The protein below binds the small molecule below.
Small molecule (SMILES): CC[C@H](C)CN(C[C@@H](O)[C@H](Cc1ccccc1)NC(=O)[C@@H](NC(C)=O)[C@@H](C)CC)S(=O)(=O)c1ccc2ncsc2c1

Binding-site contacts:
Ligand atom C7 contacts residue VAL32 of chain 1.B at 3.6 Å (hydrophobic).
Ligand atom C34 contacts residue GLY49 of chain 1.A at 3.5 Å.
Ligand atom C35 contacts residue VAL82 of chain 1.B at 3.6 Å (hydrophobic).
Ligand atom C1 contacts residue ASP30 of chain 1.B at 3.3 Å.
Ligand atom O18 contacts residue ASP25 of chain 1.A at 2.6 Å (salt-bridge).
Ligand atom C17 contacts residue ASP25 of chain 1.B at 3.3 Å.
Ligand atom O10 contacts residue ILE84 of chain 1.B at 3.4 Å.
Ligand atom C37 contacts residue GLY27 of chain 1.A at 3.4 Å.
Ligand atom O18 contacts residue GLY27 of chain 1.A at 3.3 Å.
Ligand atom C32 contacts residue GLY27 of chain 1.A at 3.4 Å.
Ligand atom O27 contacts residue GLY27 of chain 1.A at 3.4 Å (h-bond).
Ligand atom C16 contacts residue ASP25 of chain 1.B at 3.2 Å.
Ligand atom O27 contacts residue ASP29 of chain 1.A at 2.9 Å (salt-bridge).
Ligand atom C32 contacts residue ASP25 of chain 1.B at 3.2 Å.
Ligand atom C7 contacts residue ASP30 of chain 1.B at 3.4 Å.
Ligand atom C4 contacts residue GLY48 of chain 1.B at 3.4 Å.
Ligand atom C28 contacts residue ARG8 of chain 1.B at 3.4 Å.
Ligand atom N1 contacts residue ASP30 of chain 1.B at 3.1 Å (salt-bridge).
Ligand atom O22 contacts residue GLY49 of chain 1.A at 3.6 Å.
Ligand atom C34 contacts residue PRO81 of chain 1.B at 3.7 Å (hydrophobic).
Ligand atom O9 contacts residue ILE50 of chain 1.A at 3.7 Å.
Ligand atom C18 contacts residue GLY27 of chain 1.B at 3.5 Å.
Ligand atom O27 contacts residue ALA28 of chain 1.A at 3.5 Å.
Ligand atom C17 contacts residue ASP25 of chain 1.A at 3.6 Å.
Ligand atom N27 contacts residue GLY48 of chain 1.A at 2.9 Å (h-bond).
Ligand atom C34 contacts residue ILE50 of chain 1.A at 3.6 Å (hydrophobic).
Ligand atom C7 contacts residue ALA28 of chain 1.B at 3.4 Å (hydrophobic).
Ligand atom N20 contacts residue GLY27 of chain 1.A at 3.1 Å (h-bond).
Ligand atom O9 contacts residue GLY49 of chain 1.B at 3.1 Å.
Ligand atom C35 contacts residue PRO81 of chain 1.B at 3.7 Å (hydrophobic).
Ligand atom C26 contacts residue ASP30 of chain 1.A at 3.6 Å.
Ligand atom C19 contacts residue GLY27 of chain 1.A at 3.7 Å.
Ligand atom C28 contacts residue ASP29 of chain 1.A at 3.6 Å.
Ligand atom C27 contacts residue GLY48 of chain 1.A at 3.7 Å.
Ligand atom O18 contacts residue ASP25 of chain 1.B at 2.6 Å (salt-bridge).
Ligand atom C34 contacts residue VAL82 of chain 1.B at 3.7 Å (hydrophobic).
Ligand atom C28 contacts residue GLY48 of chain 1.A at 3.5 Å.
Ligand atom C6 contacts residue ALA28 of chain 1.B at 3.6 Å (hydrophobic).
Ligand atom O10 contacts residue ILE50 of chain 1.A at 3.5 Å.
Ligand atom C18 contacts residue LEU23 of chain 1.A at 3.6 Å (hydrophobic).

Sequence of chain 1.B:
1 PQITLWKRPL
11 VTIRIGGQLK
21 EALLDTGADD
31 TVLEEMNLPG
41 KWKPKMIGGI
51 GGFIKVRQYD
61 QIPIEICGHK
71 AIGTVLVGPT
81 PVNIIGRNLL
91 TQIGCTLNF

Sequence of chain 1.A:
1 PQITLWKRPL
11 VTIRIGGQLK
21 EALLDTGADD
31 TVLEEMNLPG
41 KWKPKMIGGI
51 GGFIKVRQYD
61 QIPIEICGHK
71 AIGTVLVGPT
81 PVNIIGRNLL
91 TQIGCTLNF